Binding-site contacts:
Ligand atom C5 contacts residue GLU268 of chain 1.B at 3.8 Å.
Ligand atom O5 contacts residue GLU268 of chain 1.B at 3.5 Å (salt-bridge).
Ligand atom C8 contacts residue ASN265 of chain 1.B at 3.4 Å.
Ligand atom C7 contacts residue ASN265 of chain 1.B at 3.0 Å.
Ligand atom C2 contacts residue ASN265 of chain 1.B at 2.7 Å.
Ligand atom C5 contacts residue ASN265 of chain 1.B at 3.7 Å.
Ligand atom O5 contacts residue ASN265 of chain 1.B at 2.4 Å (h-bond).
Ligand atom C1 contacts residue THR267 of chain 1.B at 4.1 Å.
Ligand atom C6 contacts residue GLU268 of chain 1.B at 3.7 Å.
Ligand atom N2 contacts residue ASN265 of chain 1.B at 3.0 Å (h-bond).
Ligand atom O7 contacts residue THR267 of chain 1.B at 3.6 Å.
Ligand atom C4 contacts residue ASN265 of chain 1.B at 4.3 Å.
Ligand atom C1 contacts residue GLU268 of chain 1.B at 4.3 Å.
Ligand atom C3 contacts residue ASN265 of chain 1.B at 3.9 Å.
Ligand atom O7 contacts residue ASN265 of chain 1.B at 3.1 Å (h-bond).
Ligand atom C7 contacts residue THR267 of chain 1.B at 4.2 Å.
Ligand atom C1 contacts residue ASN265 of chain 1.B at 1.4 Å.

Sequence of chain 1.B:
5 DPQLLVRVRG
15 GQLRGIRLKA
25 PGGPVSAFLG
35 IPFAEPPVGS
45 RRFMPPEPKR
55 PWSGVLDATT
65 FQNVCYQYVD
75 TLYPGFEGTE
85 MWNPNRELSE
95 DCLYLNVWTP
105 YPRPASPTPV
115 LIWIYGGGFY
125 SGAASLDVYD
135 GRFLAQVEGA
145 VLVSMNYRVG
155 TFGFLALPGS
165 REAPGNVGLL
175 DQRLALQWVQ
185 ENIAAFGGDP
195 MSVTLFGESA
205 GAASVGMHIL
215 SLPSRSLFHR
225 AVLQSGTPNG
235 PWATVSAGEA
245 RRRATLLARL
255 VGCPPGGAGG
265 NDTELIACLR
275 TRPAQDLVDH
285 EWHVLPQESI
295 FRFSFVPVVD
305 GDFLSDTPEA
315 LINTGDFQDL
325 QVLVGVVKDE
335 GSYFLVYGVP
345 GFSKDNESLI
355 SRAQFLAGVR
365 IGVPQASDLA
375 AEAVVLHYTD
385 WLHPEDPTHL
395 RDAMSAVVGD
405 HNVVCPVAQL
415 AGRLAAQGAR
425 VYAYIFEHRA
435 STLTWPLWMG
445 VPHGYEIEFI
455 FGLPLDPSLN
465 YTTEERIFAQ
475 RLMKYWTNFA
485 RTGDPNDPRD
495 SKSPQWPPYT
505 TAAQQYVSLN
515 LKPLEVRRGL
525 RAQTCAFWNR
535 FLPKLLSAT

This small molecule binds to this protein.
Small molecule (SMILES): CC(=O)N[C@@H]1[C@@H](O)[C@H](O)[C@@H](CO)O[C@H]1O